This protein binds this small molecule.
Small molecule (SMILES): CC(=O)N[C@@H]1[C@@H](O)[C@H](O)[C@@H](CO)O[C@H]1O

Sequence of chain 1.B:
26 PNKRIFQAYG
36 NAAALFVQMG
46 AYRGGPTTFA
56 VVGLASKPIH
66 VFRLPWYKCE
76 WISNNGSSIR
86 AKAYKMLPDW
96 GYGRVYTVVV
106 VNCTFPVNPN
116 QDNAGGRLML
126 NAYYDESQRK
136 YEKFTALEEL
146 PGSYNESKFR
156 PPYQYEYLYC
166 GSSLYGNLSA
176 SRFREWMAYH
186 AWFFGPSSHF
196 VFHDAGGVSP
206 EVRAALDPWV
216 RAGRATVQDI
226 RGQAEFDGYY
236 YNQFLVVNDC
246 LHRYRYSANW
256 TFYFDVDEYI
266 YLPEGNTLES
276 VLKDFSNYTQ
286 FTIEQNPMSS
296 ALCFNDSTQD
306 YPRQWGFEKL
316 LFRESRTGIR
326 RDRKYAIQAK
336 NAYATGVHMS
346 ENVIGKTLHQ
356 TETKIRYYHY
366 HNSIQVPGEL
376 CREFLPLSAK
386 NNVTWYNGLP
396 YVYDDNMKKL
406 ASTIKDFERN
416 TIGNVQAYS

Binding-site contacts:
Ligand atom C5 contacts residue MAN4 of chain 1.F at 4.2 Å.
Ligand atom C7 contacts residue ASN282 of chain 1.B at 3.4 Å.
Ligand atom C4 contacts residue ASN282 of chain 1.B at 4.2 Å.
Ligand atom C8 contacts residue ASN282 of chain 1.B at 4.5 Å.
Ligand atom C3 contacts residue ASN282 of chain 1.B at 3.8 Å.
Ligand atom O7 contacts residue ASN282 of chain 1.B at 3.5 Å (h-bond).
Ligand atom C6 contacts residue MAN4 of chain 1.F at 3.6 Å.
Ligand atom O6 contacts residue MAN4 of chain 1.F at 2.3 Å (h-bond).
Ligand atom O5 contacts residue ASN282 of chain 1.B at 2.4 Å (h-bond).
Ligand atom C5 contacts residue ASN282 of chain 1.B at 3.7 Å.
Ligand atom N2 contacts residue ASN282 of chain 1.B at 2.9 Å (h-bond).
Ligand atom C1 contacts residue ASN282 of chain 1.B at 1.4 Å.
Ligand atom C2 contacts residue ASN282 of chain 1.B at 2.5 Å.
Ligand atom O6 contacts residue GLY350 of chain 1.B at 4.5 Å.